Binding-site contacts:
Ligand atom C1 contacts residue SER519 of chain 1.A at 4.2 Å.
Ligand atom O7 contacts residue ASN521 of chain 1.A at 3.9 Å.
Ligand atom C1 contacts residue ASN521 of chain 1.A at 1.4 Å.
Ligand atom O5 contacts residue ASN521 of chain 1.A at 2.3 Å (h-bond).
Ligand atom C4 contacts residue ASN521 of chain 1.A at 4.2 Å.
Ligand atom C7 contacts residue ASN521 of chain 1.A at 3.7 Å.
Ligand atom C3 contacts residue ASN521 of chain 1.A at 3.8 Å.
Ligand atom N2 contacts residue ASN521 of chain 1.A at 3.0 Å (h-bond).
Ligand atom C8 contacts residue MET522 of chain 1.A at 4.0 Å (hydrophobic).
Ligand atom C5 contacts residue ASN521 of chain 1.A at 3.6 Å.
Ligand atom C2 contacts residue ASN521 of chain 1.A at 2.5 Å.

Sequence of chain 1.A:
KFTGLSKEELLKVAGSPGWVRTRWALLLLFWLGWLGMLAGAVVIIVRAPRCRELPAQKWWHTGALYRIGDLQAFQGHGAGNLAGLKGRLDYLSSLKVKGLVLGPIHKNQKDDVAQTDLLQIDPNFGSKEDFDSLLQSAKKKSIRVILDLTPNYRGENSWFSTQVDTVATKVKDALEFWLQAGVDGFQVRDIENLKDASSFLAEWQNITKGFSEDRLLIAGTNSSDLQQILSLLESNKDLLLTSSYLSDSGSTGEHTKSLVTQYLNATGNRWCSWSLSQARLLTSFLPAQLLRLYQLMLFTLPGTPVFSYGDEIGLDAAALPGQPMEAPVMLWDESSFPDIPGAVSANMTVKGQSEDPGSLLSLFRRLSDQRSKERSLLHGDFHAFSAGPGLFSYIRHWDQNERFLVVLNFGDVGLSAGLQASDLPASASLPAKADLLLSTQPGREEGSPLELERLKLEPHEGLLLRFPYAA

The protein below binds the small molecule below.
Small molecule (SMILES): CC(=O)N[C@H]1[C@H](O[C@H]2[C@H](O)[C@@H](NC(C)=O)CO[C@@H]2CO)O[C@H](CO)[C@@H](O)[C@@H]1O